Sequence of chain 1.B:
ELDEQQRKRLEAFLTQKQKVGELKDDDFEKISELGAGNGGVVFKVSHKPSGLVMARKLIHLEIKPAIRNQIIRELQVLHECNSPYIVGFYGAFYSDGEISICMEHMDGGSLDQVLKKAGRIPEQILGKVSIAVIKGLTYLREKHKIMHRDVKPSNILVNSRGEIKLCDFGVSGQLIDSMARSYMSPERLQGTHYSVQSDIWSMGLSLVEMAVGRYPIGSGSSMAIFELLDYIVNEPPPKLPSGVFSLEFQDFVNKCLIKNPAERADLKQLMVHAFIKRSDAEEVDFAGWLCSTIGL

Binding-site contacts:
Ligand atom C6 contacts residue LEU178 of chain 1.B at 3.5 Å (hydrophobic).
Ligand atom O3G contacts residue T4N1 of chain 1.I at 3.5 Å (h-bond).
Ligand atom O2' contacts residue GLN134 of chain 1.B at 2.7 Å (h-bond).
Ligand atom N3B contacts residue MG1 of chain 1.J at 3.4 Å.
Ligand atom O2G contacts residue ASP171 of chain 1.B at 3.4 Å (salt-bridge).
Ligand atom O2G contacts residue ASN176 of chain 1.B at 2.9 Å (h-bond).
Ligand atom N6 contacts residue GLU125 of chain 1.B at 2.9 Å (salt-bridge).
Ligand atom O2G contacts residue MG1 of chain 1.J at 1.9 Å.
Ligand atom O2B contacts residue ASN176 of chain 1.B at 2.9 Å (h-bond).
Ligand atom O1B contacts residue SER175 of chain 1.B at 3.1 Å (h-bond).
Ligand atom O2' contacts residue SER131 of chain 1.B at 2.9 Å (h-bond).
Ligand atom O3G contacts residue LYS78 of chain 1.B at 3.4 Å (salt-bridge).
Ligand atom PB contacts residue SER175 of chain 1.B at 3.5 Å.
Ligand atom O3A contacts residue GLY58 of chain 1.B at 3.4 Å.
Ligand atom O1G contacts residue ASP171 of chain 1.B at 2.4 Å (salt-bridge).
Ligand atom N1 contacts residue MET127 of chain 1.B at 3.0 Å (h-bond).
Ligand atom C5' contacts residue ALA57 of chain 1.B at 3.5 Å (hydrophobic).
Ligand atom O2B contacts residue SER175 of chain 1.B at 2.8 Å (h-bond).
Ligand atom PA contacts residue MG1 of chain 1.J at 3.2 Å.
Ligand atom C2' contacts residue SER131 of chain 1.B at 3.5 Å.
Ligand atom O2B contacts residue MG1 of chain 1.J at 2.0 Å.
Ligand atom PG contacts residue ASP171 of chain 1.B at 3.4 Å.
Ligand atom PG contacts residue MG1 of chain 1.J at 3.2 Å.
Ligand atom O1A contacts residue LYS78 of chain 1.B at 2.8 Å (salt-bridge).
Ligand atom O1G contacts residue LYS173 of chain 1.B at 3.0 Å (salt-bridge).
Ligand atom O3A contacts residue MG1 of chain 1.J at 3.5 Å.
Ligand atom N6 contacts residue ALA76 of chain 1.B at 3.4 Å.
Ligand atom O2A contacts residue GLY58 of chain 1.B at 3.2 Å (h-bond).
Ligand atom PB contacts residue MG1 of chain 1.J at 3.1 Å.
Ligand atom O2G contacts residue ASP189 of chain 1.B at 2.9 Å (salt-bridge).
Ligand atom O1A contacts residue ASP189 of chain 1.B at 2.8 Å (salt-bridge).
Ligand atom O3' contacts residue SER175 of chain 1.B at 3.4 Å (h-bond).
Ligand atom C2 contacts residue MET127 of chain 1.B at 3.3 Å (hydrophobic).
Ligand atom O3' contacts residue SER131 of chain 1.B at 3.2 Å (h-bond).
Ligand atom N6 contacts residue MET124 of chain 1.B at 3.6 Å.
Ligand atom N3B contacts residue LYS173 of chain 1.B at 3.6 Å.
Ligand atom O1A contacts residue MG1 of chain 1.J at 2.1 Å.
Ligand atom N6 contacts residue LEU178 of chain 1.B at 3.5 Å.
Ligand atom C5' contacts residue GLY56 of chain 1.B at 3.5 Å.
Ligand atom C6 contacts residue ALA76 of chain 1.B at 3.5 Å (hydrophobic).

The small molecule below binds the protein below.
Small molecule (SMILES): Nc1ncnc2c1ncn2[C@@H]1O[C@H](CO[P](=O)(O)O[P](=O)(O)NP(=O)(O)O)[C@@H](O)[C@H]1O